Sequence of chain 1.A:
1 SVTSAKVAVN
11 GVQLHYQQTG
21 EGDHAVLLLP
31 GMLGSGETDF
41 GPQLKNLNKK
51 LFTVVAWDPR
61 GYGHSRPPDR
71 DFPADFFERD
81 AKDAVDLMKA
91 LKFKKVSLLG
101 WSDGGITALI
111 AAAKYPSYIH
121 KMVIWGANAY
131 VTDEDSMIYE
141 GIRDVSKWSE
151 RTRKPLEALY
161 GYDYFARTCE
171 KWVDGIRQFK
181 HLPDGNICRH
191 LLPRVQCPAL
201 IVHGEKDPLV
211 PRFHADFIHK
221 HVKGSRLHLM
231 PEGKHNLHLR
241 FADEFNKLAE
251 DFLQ

Binding-site contacts:
Ligand atom O contacts residue MET32 of chain 1.A at 2.8 Å (h-bond).
Ligand atom CG contacts residue LEU209 of chain 1.A at 4.3 Å (hydrophobic).
Ligand atom CB contacts residue SER102 of chain 1.A at 3.2 Å.
Ligand atom CA contacts residue SER102 of chain 1.A at 3.2 Å.
Ligand atom CD2 contacts residue ILE142 of chain 1.A at 3.6 Å (hydrophobic).
Ligand atom CA contacts residue ASP103 of chain 1.A at 3.8 Å.
Ligand atom CD1 contacts residue VAL210 of chain 1.A at 3.9 Å (hydrophobic).
Ligand atom CE2 contacts residue TYR139 of chain 1.A at 3.9 Å (hydrophobic).
Ligand atom CA contacts residue MET32 of chain 1.A at 4.3 Å (hydrophobic).
Ligand atom CG contacts residue SER102 of chain 1.A at 4.3 Å.
Ligand atom CE1 contacts residue VAL210 of chain 1.A at 4.1 Å (hydrophobic).
Ligand atom CE2 contacts residue TRP172 of chain 1.A at 3.7 Å (hydrophobic).
Ligand atom CZ contacts residue LEU209 of chain 1.A at 4.0 Å (hydrophobic).
Ligand atom OH contacts residue ASP135 of chain 1.A at 3.5 Å (salt-bridge).
Ligand atom CD1 contacts residue LEU209 of chain 1.A at 4.2 Å (hydrophobic).
Ligand atom CA contacts residue TRP172 of chain 1.A at 3.8 Å (hydrophobic).
Ligand atom NXT contacts residue MET32 of chain 1.A at 3.8 Å.
Ligand atom O contacts residue GLY31 of chain 1.A at 3.5 Å.
Ligand atom O contacts residue SER102 of chain 1.A at 3.0 Å (h-bond).
Ligand atom CZ contacts residue ILE138 of chain 1.A at 3.6 Å (hydrophobic).
Ligand atom C contacts residue MET32 of chain 1.A at 3.5 Å (hydrophobic).
Ligand atom CB contacts residue HIS235 of chain 1.A at 3.8 Å.
Ligand atom CE2 contacts residue ILE142 of chain 1.A at 3.6 Å (hydrophobic).
Ligand atom NXT contacts residue HIS235 of chain 1.A at 4.3 Å.
Ligand atom C contacts residue ASP103 of chain 1.A at 4.0 Å.
Ligand atom N contacts residue SER102 of chain 1.A at 2.9 Å (h-bond).
Ligand atom C contacts residue SER102 of chain 1.A at 3.0 Å.
Ligand atom O contacts residue ASP103 of chain 1.A at 3.1 Å (salt-bridge).
Ligand atom CG contacts residue TRP172 of chain 1.A at 4.1 Å (hydrophobic).
Ligand atom N contacts residue TRP172 of chain 1.A at 3.9 Å.
Ligand atom CE2 contacts residue ILE138 of chain 1.A at 3.8 Å (hydrophobic).
Ligand atom OH contacts residue TYR139 of chain 1.A at 3.5 Å (h-bond).
Ligand atom OH contacts residue ILE138 of chain 1.A at 3.1 Å.
Ligand atom CB contacts residue LEU209 of chain 1.A at 4.2 Å (hydrophobic).
Ligand atom CE1 contacts residue LEU209 of chain 1.A at 3.8 Å (hydrophobic).
Ligand atom OH contacts residue LEU209 of chain 1.A at 4.0 Å.
Ligand atom CD2 contacts residue TRP172 of chain 1.A at 3.5 Å (hydrophobic).
Ligand atom N contacts residue ASP103 of chain 1.A at 2.8 Å (salt-bridge).
Ligand atom CZ contacts residue TYR139 of chain 1.A at 4.2 Å (hydrophobic).
Ligand atom NXT contacts residue SER102 of chain 1.A at 3.5 Å (h-bond).

The small molecule below binds the protein below.
Small molecule (SMILES): NC(=O)[C@@H](N)Cc1ccc(O)cc1